This protein binds this small molecule.
Small molecule (SMILES): Cc1cn(C[C@H](N)C(=O)O)c(=O)n(Cc2cc(-c3ccccc3)sc2C(=O)O)c1=O

Sequence of chain 1.A:
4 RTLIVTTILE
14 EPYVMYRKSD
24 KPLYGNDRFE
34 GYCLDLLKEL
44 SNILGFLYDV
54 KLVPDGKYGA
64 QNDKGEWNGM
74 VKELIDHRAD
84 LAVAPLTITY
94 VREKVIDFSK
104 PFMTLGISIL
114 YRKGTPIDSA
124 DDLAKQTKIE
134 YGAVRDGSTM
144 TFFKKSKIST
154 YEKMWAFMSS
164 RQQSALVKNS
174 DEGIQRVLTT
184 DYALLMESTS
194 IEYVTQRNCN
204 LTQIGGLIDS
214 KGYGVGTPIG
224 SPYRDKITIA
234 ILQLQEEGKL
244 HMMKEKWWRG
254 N

Binding-site contacts:
Ligand atom C7 contacts residue TYR61 of chain 1.A at 3.6 Å (hydrophobic).
Ligand atom O11 contacts residue TYR61 of chain 1.A at 3.9 Å.
Ligand atom O24 contacts residue GLU190 of chain 1.A at 3.8 Å.
Ligand atom C13 contacts residue TYR61 of chain 1.A at 3.9 Å (hydrophobic).
Ligand atom O11 contacts residue PRO88 of chain 1.A at 3.8 Å.
Ligand atom C22 contacts residue SER141 of chain 1.A at 3.3 Å.
Ligand atom N9 contacts residue TYR216 of chain 1.A at 3.7 Å.
Ligand atom C10 contacts residue THR90 of chain 1.A at 4.0 Å.
Ligand atom O23 contacts residue THR142 of chain 1.A at 2.8 Å (h-bond).
Ligand atom O11 contacts residue LEU89 of chain 1.A at 3.5 Å.
Ligand atom C13 contacts residue PRO88 of chain 1.A at 3.8 Å (hydrophobic).
Ligand atom C8 contacts residue PRO88 of chain 1.A at 3.9 Å (hydrophobic).
Ligand atom O24 contacts residue SER141 of chain 1.A at 3.4 Å (h-bond).
Ligand atom O15 contacts residue SER141 of chain 1.A at 3.7 Å.
Ligand atom C22 contacts residue THR142 of chain 1.A at 3.3 Å.
Ligand atom O14 contacts residue SER193 of chain 1.A at 3.6 Å.
Ligand atom O24 contacts residue THR142 of chain 1.A at 2.7 Å (h-bond).
Ligand atom C29 contacts residue ASN172 of chain 1.A at 3.8 Å.
Ligand atom C28 contacts residue ASN172 of chain 1.A at 3.8 Å.
Ligand atom S20 contacts residue VAL137 of chain 1.A at 3.6 Å.
Ligand atom O11 contacts residue THR90 of chain 1.A at 2.9 Å (h-bond).
Ligand atom C6 contacts residue PRO88 of chain 1.A at 3.7 Å (hydrophobic).
Ligand atom O23 contacts residue GLY140 of chain 1.A at 3.4 Å.
Ligand atom C1 contacts residue TYR61 of chain 1.A at 4.0 Å (hydrophobic).
Ligand atom C6 contacts residue TYR61 of chain 1.A at 3.4 Å (hydrophobic).
Ligand atom C13 contacts residue TYR216 of chain 1.A at 3.8 Å (hydrophobic).
Ligand atom O12 contacts residue ARG95 of chain 1.A at 2.8 Å (salt-bridge).
Ligand atom O23 contacts residue SER141 of chain 1.A at 3.0 Å (h-bond).
Ligand atom N5 contacts residue TYR61 of chain 1.A at 4.0 Å.
Ligand atom C8 contacts residue THR90 of chain 1.A at 3.8 Å.
Ligand atom C10 contacts residue TYR61 of chain 1.A at 3.8 Å (hydrophobic).
Ligand atom C1 contacts residue TYR216 of chain 1.A at 3.8 Å (hydrophobic).
Ligand atom N9 contacts residue PRO88 of chain 1.A at 3.0 Å (h-bond).
Ligand atom C13 contacts residue GLU13 of chain 1.A at 3.8 Å.
Ligand atom C10 contacts residue ARG95 of chain 1.A at 3.5 Å.
Ligand atom N9 contacts residue THR90 of chain 1.A at 3.0 Å (h-bond).
Ligand atom O12 contacts residue TYR61 of chain 1.A at 3.5 Å.
Ligand atom C30 contacts residue SER173 of chain 1.A at 3.7 Å.
Ligand atom S20 contacts residue GLY140 of chain 1.A at 4.0 Å.
Ligand atom O11 contacts residue ARG95 of chain 1.A at 2.7 Å (salt-bridge).